Binding-site contacts:
Ligand atom CB contacts residue GLN3 of chain 42.E at 3.8 Å.
Ligand atom CG2 contacts residue MYR1 of chain 41.H at 3.7 Å.
Ligand atom CB contacts residue VAL4 of chain 42.E at 4.3 Å (hydrophobic).
Ligand atom OE2 contacts residue VAL4 of chain 42.E at 4.1 Å.
Ligand atom O contacts residue SER5 of chain 42.E at 3.8 Å.
Ligand atom CA contacts residue ALA2 of chain 42.E at 3.0 Å (hydrophobic).
Ligand atom OG contacts residue ALA2 of chain 42.E at 3.9 Å.
Ligand atom CA contacts residue VAL4 of chain 42.E at 4.0 Å (hydrophobic).
Ligand atom N contacts residue ALA2 of chain 42.E at 4.3 Å.
Ligand atom CB contacts residue MYR1 of chain 41.H at 4.3 Å.
Ligand atom CG2 contacts residue VAL4 of chain 42.E at 3.8 Å (hydrophobic).
Ligand atom CG2 contacts residue SER5 of chain 42.E at 3.1 Å.
Ligand atom C contacts residue GLN3 of chain 42.E at 4.3 Å.
Ligand atom C contacts residue VAL4 of chain 42.E at 3.8 Å (hydrophobic).
Ligand atom CA contacts residue VAL4 of chain 42.E at 3.0 Å (hydrophobic).
Ligand atom OE1 contacts residue SER5 of chain 42.E at 4.2 Å.
Ligand atom N contacts residue VAL4 of chain 42.E at 4.1 Å.
Ligand atom O contacts residue VAL4 of chain 42.E at 4.0 Å.
Ligand atom CB contacts residue VAL4 of chain 42.E at 3.9 Å (hydrophobic).
Ligand atom C contacts residue VAL4 of chain 42.E at 3.4 Å (hydrophobic).
Ligand atom CG2 contacts residue GLN3 of chain 42.E at 3.3 Å.
Ligand atom CB contacts residue GLN3 of chain 42.E at 4.1 Å.
Ligand atom O contacts residue SER6 of chain 42.E at 4.1 Å.
Ligand atom CG1 contacts residue GLN3 of chain 42.E at 3.1 Å.
Ligand atom OE1 contacts residue VAL4 of chain 42.E at 3.6 Å (h-bond).
Ligand atom CB contacts residue ALA2 of chain 42.E at 3.5 Å (hydrophobic).
Ligand atom O contacts residue GLN3 of chain 42.E at 3.4 Å (h-bond).
Ligand atom OE2 contacts residue ASN25 of chain 42.E at 3.4 Å (h-bond).
Ligand atom N contacts residue VAL4 of chain 42.E at 2.8 Å (h-bond).
Ligand atom CG2 contacts residue ALA2 of chain 42.E at 3.9 Å (hydrophobic).
Ligand atom O contacts residue VAL4 of chain 42.E at 3.0 Å (h-bond).
Ligand atom CA contacts residue ALA2 of chain 42.E at 3.9 Å (hydrophobic).
Ligand atom N contacts residue ALA2 of chain 42.E at 2.8 Å (h-bond).
Ligand atom O contacts residue ALA2 of chain 42.E at 4.0 Å.
Ligand atom CG contacts residue VAL4 of chain 42.E at 4.2 Å (hydrophobic).
Ligand atom C contacts residue ALA2 of chain 42.E at 3.3 Å (hydrophobic).
Ligand atom CD1 contacts residue VAL4 of chain 42.E at 3.9 Å (hydrophobic).
Ligand atom CD contacts residue VAL4 of chain 42.E at 3.8 Å (hydrophobic).
Ligand atom OG contacts residue GLN3 of chain 42.E at 3.0 Å (h-bond).
Ligand atom C contacts residue ALA2 of chain 42.E at 4.3 Å (hydrophobic).

Sequence of chain 42.E:
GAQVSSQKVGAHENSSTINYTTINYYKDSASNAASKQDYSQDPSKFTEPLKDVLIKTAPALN

A small-molecule ligand and the protein it binds are described below.
Small molecule (SMILES): CC[C@H](C)[C@H](N)C(=O)N[C@@H](CO)C(=O)N[C@@H](CCC(=O)O)C(=O)N[C@H](C=O)C(C)C